Sequence of chain 1.A:
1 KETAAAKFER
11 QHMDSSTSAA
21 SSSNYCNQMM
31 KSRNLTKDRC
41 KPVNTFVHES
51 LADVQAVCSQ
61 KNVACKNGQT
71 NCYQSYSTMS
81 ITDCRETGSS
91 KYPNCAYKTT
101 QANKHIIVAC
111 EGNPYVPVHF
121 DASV

This protein binds this small molecule.
Small molecule (SMILES): O[C@@H]1CO[C@@H]2OCC[C@@H]21

Binding-site contacts:
Ligand atom C3 contacts residue SER80 of chain 1.A at 4.5 Å.
Ligand atom C2 contacts residue GLN101 of chain 1.A at 4.4 Å.
Ligand atom C3 contacts residue ALA19 of chain 1.A at 4.0 Å (hydrophobic).
Ligand atom C1 contacts residue ALA19 of chain 1.A at 4.2 Å (hydrophobic).
Ligand atom O3 contacts residue GLN101 of chain 1.A at 4.5 Å.
Ligand atom C1 contacts residue SER80 of chain 1.A at 3.9 Å.
Ligand atom C6 contacts residue ALA19 of chain 1.A at 4.0 Å (hydrophobic).
Ligand atom C2 contacts residue SER18 of chain 1.A at 3.6 Å.
Ligand atom C4 contacts residue SER80 of chain 1.A at 4.0 Å.
Ligand atom C3 contacts residue SER18 of chain 1.A at 3.3 Å.
Ligand atom O3 contacts residue ASN103 of chain 1.A at 3.5 Å (h-bond).
Ligand atom C1 contacts residue GLN101 of chain 1.A at 4.0 Å.
Ligand atom C5 contacts residue ALA19 of chain 1.A at 4.4 Å (hydrophobic).
Ligand atom C2 contacts residue SER80 of chain 1.A at 4.2 Å.
Ligand atom C5 contacts residue RSG1 of chain 1.J at 4.0 Å.
Ligand atom O1 contacts residue SER18 of chain 1.A at 3.9 Å.
Ligand atom C1 contacts residue SER18 of chain 1.A at 4.1 Å.
Ligand atom C4 contacts residue SER18 of chain 1.A at 4.3 Å.
Ligand atom C4 contacts residue ASN103 of chain 1.A at 3.2 Å.
Ligand atom C1 contacts residue ASN103 of chain 1.A at 3.5 Å.
Ligand atom C2 contacts residue ALA19 of chain 1.A at 3.4 Å (hydrophobic).
Ligand atom C5 contacts residue SER18 of chain 1.A at 3.9 Å.
Ligand atom O2 contacts residue SER18 of chain 1.A at 3.3 Å (h-bond).